Binding-site contacts:
Ligand atom C4 contacts residue SER267 of chain 1.C at 3.8 Å.
Ligand atom C9 contacts residue PHE381 of chain 1.C at 3.4 Å (hydrophobic).
Ligand atom C7 contacts residue FE1 of chain 1.I at 3.3 Å.
Ligand atom F2 contacts residue PHE381 of chain 1.C at 3.9 Å.
Ligand atom ON1 contacts residue PHE381 of chain 1.C at 3.3 Å.
Ligand atom C11 contacts residue PHE381 of chain 1.C at 3.6 Å (hydrophobic).
Ligand atom ON1 contacts residue PHE392 of chain 1.C at 3.1 Å.
Ligand atom O5 contacts residue ASN282 of chain 1.C at 3.4 Å (h-bond).
Ligand atom O1 contacts residue GLU394 of chain 1.C at 3.8 Å.
Ligand atom C2 contacts residue PHE419 of chain 1.C at 3.7 Å (hydrophobic).
Ligand atom C12 contacts residue PHE381 of chain 1.C at 3.6 Å (hydrophobic).
Ligand atom O7 contacts residue FE1 of chain 1.I at 2.1 Å.
Ligand atom O1 contacts residue PHE419 of chain 1.C at 2.9 Å (h-bond).
Ligand atom O1 contacts residue HIS226 of chain 1.C at 3.4 Å (h-bond).
Ligand atom C12 contacts residue PHE424 of chain 1.C at 3.8 Å (hydrophobic).
Ligand atom C7 contacts residue HIS308 of chain 1.C at 3.6 Å.
Ligand atom F1 contacts residue ASN423 of chain 1.C at 3.3 Å.
Ligand atom C6 contacts residue FE1 of chain 1.I at 3.5 Å.
Ligand atom C11 contacts residue PHE424 of chain 1.C at 3.7 Å (hydrophobic).
Ligand atom C13 contacts residue PHE381 of chain 1.C at 3.4 Å (hydrophobic).
Ligand atom C4 contacts residue ASN282 of chain 1.C at 3.2 Å.
Ligand atom O7 contacts residue HIS308 of chain 1.C at 3.0 Å.
Ligand atom F1 contacts residue LEU427 of chain 1.C at 3.9 Å.
Ligand atom O7 contacts residue GLU394 of chain 1.C at 2.6 Å (salt-bridge).
Ligand atom C13 contacts residue GLN379 of chain 1.C at 3.8 Å.
Ligand atom C8 contacts residue PHE381 of chain 1.C at 3.3 Å (hydrophobic).
Ligand atom C2 contacts residue FE1 of chain 1.I at 3.7 Å.
Ligand atom C6 contacts residue HIS308 of chain 1.C at 3.9 Å.
Ligand atom F1 contacts residue LEU368 of chain 1.C at 3.3 Å.
Ligand atom C10 contacts residue PHE424 of chain 1.C at 3.8 Å (hydrophobic).
Ligand atom F3 contacts residue PHE424 of chain 1.C at 3.3 Å.
Ligand atom C12 contacts residue GLY420 of chain 1.C at 3.5 Å.
Ligand atom C5 contacts residue PHE419 of chain 1.C at 3.5 Å (hydrophobic).
Ligand atom C12 contacts residue GLN379 of chain 1.C at 3.5 Å.
Ligand atom C13 contacts residue PHE419 of chain 1.C at 3.5 Å (hydrophobic).
Ligand atom O1 contacts residue FE1 of chain 1.I at 2.0 Å.
Ligand atom ON1 contacts residue HIS308 of chain 1.C at 3.7 Å.
Ligand atom O7 contacts residue PHE381 of chain 1.C at 3.4 Å.
Ligand atom C10 contacts residue PHE381 of chain 1.C at 3.6 Å (hydrophobic).
Ligand atom C5 contacts residue FE1 of chain 1.I at 2.7 Å.

Sequence of chain 1.C:
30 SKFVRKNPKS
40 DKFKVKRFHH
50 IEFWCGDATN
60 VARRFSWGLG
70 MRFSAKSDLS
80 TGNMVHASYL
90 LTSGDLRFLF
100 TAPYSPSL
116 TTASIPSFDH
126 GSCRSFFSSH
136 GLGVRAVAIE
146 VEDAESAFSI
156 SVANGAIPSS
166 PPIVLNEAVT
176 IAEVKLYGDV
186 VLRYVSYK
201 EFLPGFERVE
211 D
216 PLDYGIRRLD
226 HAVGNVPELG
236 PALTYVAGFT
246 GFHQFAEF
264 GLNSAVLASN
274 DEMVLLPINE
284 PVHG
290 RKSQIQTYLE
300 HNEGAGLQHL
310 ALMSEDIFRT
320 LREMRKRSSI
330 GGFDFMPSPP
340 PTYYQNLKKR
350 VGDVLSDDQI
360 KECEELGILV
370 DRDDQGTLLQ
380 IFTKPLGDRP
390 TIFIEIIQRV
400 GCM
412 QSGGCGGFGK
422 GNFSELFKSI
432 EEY

A protein and the small-molecule ligand that binds it are described below.
Small molecule (SMILES): O=C1CCCC(=O)C1=C(O)c1ccc(C(F)(F)F)cc1[N+](=O)[O-]